Sequence of chain 16.R:
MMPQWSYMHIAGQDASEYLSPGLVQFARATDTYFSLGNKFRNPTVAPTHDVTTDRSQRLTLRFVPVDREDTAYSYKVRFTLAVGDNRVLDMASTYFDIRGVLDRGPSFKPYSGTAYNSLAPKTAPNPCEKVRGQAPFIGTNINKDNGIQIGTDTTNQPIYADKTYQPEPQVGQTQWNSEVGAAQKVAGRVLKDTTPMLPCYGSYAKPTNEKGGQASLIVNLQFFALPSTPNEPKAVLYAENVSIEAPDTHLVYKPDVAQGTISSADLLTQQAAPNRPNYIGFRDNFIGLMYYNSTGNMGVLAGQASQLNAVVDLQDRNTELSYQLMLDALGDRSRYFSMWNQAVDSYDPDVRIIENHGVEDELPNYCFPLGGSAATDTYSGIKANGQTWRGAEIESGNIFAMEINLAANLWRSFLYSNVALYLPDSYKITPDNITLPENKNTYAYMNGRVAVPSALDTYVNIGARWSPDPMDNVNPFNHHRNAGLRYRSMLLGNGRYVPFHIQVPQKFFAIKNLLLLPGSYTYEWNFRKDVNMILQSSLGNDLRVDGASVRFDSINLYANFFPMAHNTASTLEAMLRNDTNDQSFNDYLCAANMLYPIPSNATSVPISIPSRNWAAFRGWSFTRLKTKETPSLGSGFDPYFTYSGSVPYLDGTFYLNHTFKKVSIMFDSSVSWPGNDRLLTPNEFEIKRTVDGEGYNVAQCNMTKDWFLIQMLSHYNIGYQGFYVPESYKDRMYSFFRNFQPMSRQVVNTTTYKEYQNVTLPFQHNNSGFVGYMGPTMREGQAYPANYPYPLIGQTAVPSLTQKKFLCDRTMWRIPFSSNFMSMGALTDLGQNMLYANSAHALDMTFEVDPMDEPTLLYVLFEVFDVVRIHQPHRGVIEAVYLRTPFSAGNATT

Binding-site contacts:
Ligand atom N contacts residue TYR619 of chain 16.R at 3.6 Å.
Ligand atom CE1 contacts residue GLU894 of chain 16.R at 4.1 Å.
Ligand atom N contacts residue ASP618 of chain 16.R at 3.4 Å (salt-bridge).
Ligand atom CB contacts residue ARG649 of chain 16.R at 4.1 Å.
Ligand atom CD contacts residue ASN617 of chain 16.R at 3.1 Å.
Ligand atom O contacts residue ARG649 of chain 16.R at 3.3 Å (salt-bridge).
Ligand atom CG contacts residue ASN617 of chain 16.R at 3.7 Å.
Ligand atom CA contacts residue CYS621 of chain 16.R at 3.2 Å (hydrophobic).
Ligand atom NE2 contacts residue GLU894 of chain 16.R at 4.2 Å.
Ligand atom C contacts residue ARG845 of chain 16.R at 4.1 Å.
Ligand atom CA contacts residue ASN617 of chain 16.R at 4.1 Å.
Ligand atom O contacts residue TYR619 of chain 16.R at 2.7 Å.
Ligand atom N contacts residue TYR619 of chain 16.R at 3.5 Å (h-bond).
Ligand atom ND1 contacts residue LEU348 of chain 16.R at 3.6 Å.
Ligand atom C contacts residue TYR619 of chain 16.R at 3.2 Å (hydrophobic).
Ligand atom CE1 contacts residue LEU348 of chain 16.R at 3.5 Å (hydrophobic).
Ligand atom NE2 contacts residue ARG845 of chain 16.R at 4.0 Å.
Ligand atom CB contacts residue LEU620 of chain 16.R at 3.8 Å (hydrophobic).
Ligand atom CB contacts residue ARG649 of chain 16.R at 4.2 Å.
Ligand atom CB contacts residue CYS621 of chain 16.R at 3.5 Å (hydrophobic).
Ligand atom CB contacts residue TYR619 of chain 16.R at 4.0 Å (hydrophobic).
Ligand atom N contacts residue CYS621 of chain 16.R at 3.0 Å (h-bond).
Ligand atom CB contacts residue ALA857 of chain 16.R at 4.2 Å (hydrophobic).
Ligand atom CB contacts residue TYR619 of chain 16.R at 3.7 Å (hydrophobic).
Ligand atom CB contacts residue PHE896 of chain 16.R at 4.0 Å (hydrophobic).
Ligand atom CG contacts residue ARG46 of chain 16.Q at 3.0 Å.
Ligand atom ND1 contacts residue GLU894 of chain 16.R at 3.5 Å (salt-bridge).
Ligand atom CD contacts residue ARG46 of chain 16.Q at 3.3 Å.
Ligand atom CG contacts residue GLU894 of chain 16.R at 3.2 Å.
Ligand atom CD contacts residue CYS621 of chain 16.R at 3.5 Å (hydrophobic).
Ligand atom CD2 contacts residue ARG845 of chain 16.R at 4.0 Å.
Ligand atom CA contacts residue TYR619 of chain 16.R at 4.2 Å (hydrophobic).
Ligand atom CB contacts residue GLU894 of chain 16.R at 3.4 Å.
Ligand atom N contacts residue ASN617 of chain 16.R at 2.9 Å (h-bond).
Ligand atom C contacts residue ARG649 of chain 16.R at 3.9 Å.
Ligand atom N contacts residue ARG649 of chain 16.R at 4.2 Å.
Ligand atom CA contacts residue TYR619 of chain 16.R at 4.1 Å (hydrophobic).
Ligand atom CD2 contacts residue GLU894 of chain 16.R at 3.7 Å.
Ligand atom CG contacts residue CYS621 of chain 16.R at 3.9 Å (hydrophobic).
Ligand atom O contacts residue ALA857 of chain 16.R at 3.7 Å.

Sequence of chain 16.Q:
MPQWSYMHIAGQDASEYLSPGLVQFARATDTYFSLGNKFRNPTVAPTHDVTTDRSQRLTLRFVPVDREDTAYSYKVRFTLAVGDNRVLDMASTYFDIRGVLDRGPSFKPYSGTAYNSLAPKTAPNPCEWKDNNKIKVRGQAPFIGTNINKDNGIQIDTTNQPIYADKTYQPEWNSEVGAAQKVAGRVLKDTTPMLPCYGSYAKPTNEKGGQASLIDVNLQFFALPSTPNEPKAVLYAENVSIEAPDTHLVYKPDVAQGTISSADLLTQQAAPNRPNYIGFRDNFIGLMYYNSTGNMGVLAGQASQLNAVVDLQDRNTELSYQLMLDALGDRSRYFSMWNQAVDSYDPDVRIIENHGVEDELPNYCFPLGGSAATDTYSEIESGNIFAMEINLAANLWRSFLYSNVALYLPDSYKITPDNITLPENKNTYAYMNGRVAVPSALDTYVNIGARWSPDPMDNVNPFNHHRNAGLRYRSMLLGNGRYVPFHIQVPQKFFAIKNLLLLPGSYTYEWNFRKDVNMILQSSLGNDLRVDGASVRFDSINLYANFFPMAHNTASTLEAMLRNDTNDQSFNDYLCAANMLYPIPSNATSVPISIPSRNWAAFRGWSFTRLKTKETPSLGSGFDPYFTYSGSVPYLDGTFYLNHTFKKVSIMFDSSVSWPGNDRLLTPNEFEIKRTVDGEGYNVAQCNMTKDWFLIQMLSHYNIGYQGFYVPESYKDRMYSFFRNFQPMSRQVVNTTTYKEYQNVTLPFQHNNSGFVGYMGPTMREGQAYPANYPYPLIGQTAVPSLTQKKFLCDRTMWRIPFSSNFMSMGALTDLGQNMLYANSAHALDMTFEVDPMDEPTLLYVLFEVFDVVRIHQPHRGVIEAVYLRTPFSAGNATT

This small molecule binds to this protein.
Small molecule (SMILES): NC(N)=NCCC[C@H](NC(=O)[C@@H]1CCCN1)C(=O)N[C@H](C=O)Cc1cnc[nH]1